The small molecule below binds the protein below.
Small molecule (SMILES): CC(=O)N[C@H]1[C@@H](O[C@H]2[C@H](O)[C@@H](NC(C)=O)CO[C@@H]2CO)O[C@H](CO)[C@@H](O[C@@H]2O[C@H](CO)[C@@H](O)[C@H](O)[C@@H]2O)[C@@H]1O

Binding-site contacts:
Ligand atom O5 contacts residue ASN378 of chain 1.A at 2.3 Å (h-bond).
Ligand atom N2 contacts residue ASN378 of chain 1.A at 2.9 Å (h-bond).
Ligand atom O3 contacts residue ASN378 of chain 1.A at 4.3 Å.
Ligand atom C7 contacts residue ASN378 of chain 1.A at 3.6 Å.
Ligand atom C1 contacts residue THR380 of chain 1.A at 3.6 Å.
Ligand atom O4 contacts residue THR380 of chain 1.A at 4.4 Å.
Ligand atom O6 contacts residue THR385 of chain 1.A at 3.9 Å.
Ligand atom O7 contacts residue LYS379 of chain 1.A at 3.1 Å (salt-bridge).
Ligand atom O7 contacts residue ASN378 of chain 1.A at 3.7 Å.
Ligand atom O7 contacts residue THR380 of chain 1.A at 3.9 Å.
Ligand atom C5 contacts residue THR385 of chain 1.A at 3.4 Å.
Ligand atom O5 contacts residue THR385 of chain 1.A at 2.6 Å (h-bond).
Ligand atom N2 contacts residue THR380 of chain 1.A at 2.7 Å (h-bond).
Ligand atom C4 contacts residue ASN378 of chain 1.A at 3.4 Å.
Ligand atom O3 contacts residue THR380 of chain 1.A at 3.6 Å.
Ligand atom C5 contacts residue THR380 of chain 1.A at 4.5 Å.
Ligand atom C5 contacts residue ASN378 of chain 1.A at 2.8 Å.
Ligand atom C1 contacts residue THR385 of chain 1.A at 3.4 Å.
Ligand atom O4 contacts residue ASN378 of chain 1.A at 4.2 Å.
Ligand atom C8 contacts residue ASN381 of chain 1.A at 3.9 Å.
Ligand atom C7 contacts residue LYS379 of chain 1.A at 4.2 Å.
Ligand atom O3 contacts residue ARG158 of chain 1.A at 3.2 Å (salt-bridge).
Ligand atom C6 contacts residue ASN378 of chain 1.A at 4.2 Å.
Ligand atom C6 contacts residue THR385 of chain 1.A at 3.5 Å.
Ligand atom O2 contacts residue ARG158 of chain 1.A at 3.3 Å (salt-bridge).
Ligand atom C3 contacts residue ARG158 of chain 1.A at 3.9 Å.
Ligand atom C2 contacts residue THR380 of chain 1.A at 3.2 Å.
Ligand atom C3 contacts residue THR380 of chain 1.A at 3.0 Å.
Ligand atom C2 contacts residue ARG158 of chain 1.A at 3.5 Å.
Ligand atom C3 contacts residue ASN378 of chain 1.A at 2.9 Å.
Ligand atom C2 contacts residue ASN378 of chain 1.A at 2.5 Å.
Ligand atom C4 contacts residue THR380 of chain 1.A at 4.2 Å.
Ligand atom C1 contacts residue ASN378 of chain 1.A at 1.5 Å.
Ligand atom C7 contacts residue THR380 of chain 1.A at 3.7 Å.

Sequence of chain 1.A:
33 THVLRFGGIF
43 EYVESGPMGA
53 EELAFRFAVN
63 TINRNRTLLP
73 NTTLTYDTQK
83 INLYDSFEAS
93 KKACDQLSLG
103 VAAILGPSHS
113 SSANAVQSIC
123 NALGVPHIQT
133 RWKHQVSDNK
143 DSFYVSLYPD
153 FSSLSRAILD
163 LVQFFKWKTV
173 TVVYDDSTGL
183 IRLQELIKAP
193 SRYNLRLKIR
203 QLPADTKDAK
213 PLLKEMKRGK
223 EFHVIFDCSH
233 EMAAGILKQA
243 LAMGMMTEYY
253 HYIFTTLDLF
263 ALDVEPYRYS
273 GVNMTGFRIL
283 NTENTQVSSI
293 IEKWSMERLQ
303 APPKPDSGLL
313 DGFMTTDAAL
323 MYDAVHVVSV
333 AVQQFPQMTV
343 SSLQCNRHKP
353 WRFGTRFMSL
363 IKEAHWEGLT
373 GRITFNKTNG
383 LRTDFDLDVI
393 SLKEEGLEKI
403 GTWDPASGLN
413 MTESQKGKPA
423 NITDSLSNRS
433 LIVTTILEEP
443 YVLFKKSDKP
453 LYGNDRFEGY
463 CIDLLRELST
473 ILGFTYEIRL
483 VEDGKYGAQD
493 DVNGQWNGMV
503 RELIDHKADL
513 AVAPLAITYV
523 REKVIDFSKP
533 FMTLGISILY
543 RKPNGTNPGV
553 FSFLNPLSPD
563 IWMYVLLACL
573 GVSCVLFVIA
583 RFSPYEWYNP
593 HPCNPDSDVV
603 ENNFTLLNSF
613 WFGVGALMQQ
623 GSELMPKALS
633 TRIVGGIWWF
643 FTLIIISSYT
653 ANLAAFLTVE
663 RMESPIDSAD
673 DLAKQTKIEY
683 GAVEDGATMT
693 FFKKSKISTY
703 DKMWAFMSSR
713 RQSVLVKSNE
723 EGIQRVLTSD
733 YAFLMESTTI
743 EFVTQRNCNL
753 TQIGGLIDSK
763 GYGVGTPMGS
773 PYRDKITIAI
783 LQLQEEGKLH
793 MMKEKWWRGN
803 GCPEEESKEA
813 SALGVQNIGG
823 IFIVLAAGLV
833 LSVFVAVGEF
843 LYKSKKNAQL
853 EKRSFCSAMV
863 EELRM